This protein binds this small molecule.
Small molecule (SMILES): Nc1ccn([C@@H]2O[C@H](CO[P](=O)(O)O[C@H]3[C@@H](O)[C@H](n4ccc(N)nc4=O)O[C@@H]3CO[P](=O)(O)O[C@H]3[C@@H](O)[C@H](n4cnc5c(N)ncnc54)O[C@@H]3CO[P](=O)(O)O[C@H]3[C@@H](O)[C@H](n4cnc5c(=O)nc(N)[nH]c54)O[C@@H]3CO[P](=O)(O)O[C@H]3[C@@H](O)[C@H](n4ccc(N)nc4=O)O[C@@H]3CO[P](=O)(O)O[C@H]3[C@@H](O)[C@H](n4ccc(N)nc4=O)O[C@@H]3COP(=O)=O)[C@@H](O)[C@H]2O)c(=O)n1

Binding-site contacts:
Ligand atom OP2 contacts residue ARG235 of chain 1.B at 2.8 Å (salt-bridge).
Ligand atom O2' contacts residue GLN360 of chain 1.B at 3.1 Å (h-bond).
Ligand atom O4' contacts residue ARG407 of chain 1.B at 3.0 Å (salt-bridge).
Ligand atom O2' contacts residue ARG215 of chain 1.B at 3.5 Å (salt-bridge).
Ligand atom P contacts residue ARG235 of chain 1.B at 3.4 Å.
Ligand atom OP2 contacts residue ARG215 of chain 1.B at 3.6 Å (salt-bridge).
Ligand atom C4 contacts residue ZAN1 of chain 1.P at 3.2 Å.
Ligand atom C3' contacts residue ZAN1 of chain 1.P at 3.3 Å.
Ligand atom C3' contacts residue ASP635 of chain 1.B at 3.5 Å.
Ligand atom OP1 contacts residue ARG215 of chain 1.B at 3.6 Å.
Ligand atom O3' contacts residue CA1 of chain 1.M at 2.4 Å.
Ligand atom C2' contacts residue ZAN1 of chain 1.P at 3.2 Å.
Ligand atom N3 contacts residue ARG407 of chain 1.B at 3.0 Å (salt-bridge).
Ligand atom C2' contacts residue ARG407 of chain 1.B at 3.7 Å.
Ligand atom O3' contacts residue GLN360 of chain 1.B at 3.1 Å (h-bond).
Ligand atom OP2 contacts residue ARG215 of chain 1.B at 2.9 Å (salt-bridge).
Ligand atom O3' contacts residue ASP635 of chain 1.B at 2.7 Å (salt-bridge).
Ligand atom N3 contacts residue ZAN1 of chain 1.P at 3.5 Å.
Ligand atom OP1 contacts residue ARG235 of chain 1.B at 3.5 Å (salt-bridge).
Ligand atom C1' contacts residue ARG407 of chain 1.B at 3.6 Å.
Ligand atom C2' contacts residue ASP635 of chain 1.B at 3.5 Å.
Ligand atom O3' contacts residue ARG362 of chain 1.B at 3.6 Å (salt-bridge).
Ligand atom C2' contacts residue ARG215 of chain 1.B at 3.5 Å.
Ligand atom OP1 contacts residue GLN297 of chain 1.B at 3.2 Å (h-bond).
Ligand atom O3' contacts residue ZAN1 of chain 1.P at 2.9 Å (h-bond).
Ligand atom OP1 contacts residue SER301 of chain 1.B at 3.4 Å.
Ligand atom OP2 contacts residue ARG235 of chain 1.B at 3.5 Å (salt-bridge).
Ligand atom O2' contacts residue ASP635 of chain 1.B at 2.5 Å (salt-bridge).
Ligand atom C3' contacts residue ARG215 of chain 1.B at 3.7 Å.
Ligand atom O2' contacts residue ARG407 of chain 1.B at 3.4 Å (salt-bridge).
Ligand atom O2' contacts residue ARG586 of chain 1.B at 3.2 Å (salt-bridge).
Ligand atom N4 contacts residue ZAN1 of chain 1.P at 3.3 Å (h-bond).
Ligand atom OP1 contacts residue ARG362 of chain 1.B at 3.0 Å (salt-bridge).
Ligand atom O5' contacts residue ARG215 of chain 1.B at 3.6 Å (salt-bridge).
Ligand atom O3' contacts residue ASP633 of chain 1.B at 3.0 Å (salt-bridge).
Ligand atom C2 contacts residue ZAN1 of chain 1.P at 3.7 Å.
Ligand atom OP1 contacts residue LYS367 of chain 1.B at 3.6 Å (salt-bridge).
Ligand atom C4' contacts residue ARG407 of chain 1.B at 3.3 Å.
Ligand atom C2 contacts residue ARG407 of chain 1.B at 3.2 Å.
Ligand atom C5' contacts residue ARG235 of chain 1.B at 3.7 Å.

Sequence of chain 1.B:
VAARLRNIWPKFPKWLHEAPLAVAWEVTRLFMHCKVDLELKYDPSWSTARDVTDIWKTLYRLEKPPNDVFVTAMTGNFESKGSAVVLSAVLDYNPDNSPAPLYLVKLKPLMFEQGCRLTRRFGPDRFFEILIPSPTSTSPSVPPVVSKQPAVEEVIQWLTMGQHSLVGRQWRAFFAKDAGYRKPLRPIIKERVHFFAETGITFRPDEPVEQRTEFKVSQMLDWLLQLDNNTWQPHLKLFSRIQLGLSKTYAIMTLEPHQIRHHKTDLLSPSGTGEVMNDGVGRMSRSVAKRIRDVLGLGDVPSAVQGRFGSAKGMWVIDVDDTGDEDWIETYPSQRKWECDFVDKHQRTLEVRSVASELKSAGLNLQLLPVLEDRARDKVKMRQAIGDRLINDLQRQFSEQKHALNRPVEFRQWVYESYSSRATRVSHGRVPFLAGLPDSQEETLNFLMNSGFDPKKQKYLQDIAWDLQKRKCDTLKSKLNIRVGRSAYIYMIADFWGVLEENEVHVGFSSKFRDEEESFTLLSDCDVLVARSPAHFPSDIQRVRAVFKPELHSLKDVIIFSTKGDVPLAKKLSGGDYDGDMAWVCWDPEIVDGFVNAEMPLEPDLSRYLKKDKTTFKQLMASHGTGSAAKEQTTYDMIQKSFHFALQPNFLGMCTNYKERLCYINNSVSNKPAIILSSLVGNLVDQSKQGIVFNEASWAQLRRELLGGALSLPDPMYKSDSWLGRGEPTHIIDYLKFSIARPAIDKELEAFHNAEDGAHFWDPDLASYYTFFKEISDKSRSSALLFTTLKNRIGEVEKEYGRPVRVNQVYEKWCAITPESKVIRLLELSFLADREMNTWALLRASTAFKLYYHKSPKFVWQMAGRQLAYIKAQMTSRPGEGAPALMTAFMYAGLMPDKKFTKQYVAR